Binding-site contacts:
Ligand atom C1 contacts residue ASN78 of chain 1.A at 1.5 Å.
Ligand atom C2 contacts residue ASN78 of chain 1.A at 2.5 Å.
Ligand atom N2 contacts residue ASN78 of chain 1.A at 2.9 Å (h-bond).
Ligand atom O7 contacts residue ASN78 of chain 1.A at 4.2 Å.
Ligand atom C4 contacts residue ASN78 of chain 1.A at 4.4 Å.
Ligand atom O7 contacts residue SER77 of chain 1.A at 4.2 Å.
Ligand atom C7 contacts residue ASN78 of chain 1.A at 3.3 Å.
Ligand atom O7 contacts residue ARG76 of chain 1.A at 3.9 Å.
Ligand atom C3 contacts residue ASN78 of chain 1.A at 3.9 Å.
Ligand atom C8 contacts residue ASN78 of chain 1.A at 3.2 Å.
Ligand atom O5 contacts residue ASN78 of chain 1.A at 2.5 Å (h-bond).
Ligand atom C7 contacts residue ARG76 of chain 1.A at 4.3 Å.
Ligand atom C7 contacts residue SER77 of chain 1.A at 4.3 Å.
Ligand atom O7 contacts residue LEU55 of chain 1.B at 4.3 Å.
Ligand atom C5 contacts residue ASN78 of chain 1.A at 3.8 Å.
Ligand atom N2 contacts residue ARG76 of chain 1.A at 4.1 Å.
Ligand atom C8 contacts residue SER77 of chain 1.A at 4.2 Å.

Sequence of chain 1.A:
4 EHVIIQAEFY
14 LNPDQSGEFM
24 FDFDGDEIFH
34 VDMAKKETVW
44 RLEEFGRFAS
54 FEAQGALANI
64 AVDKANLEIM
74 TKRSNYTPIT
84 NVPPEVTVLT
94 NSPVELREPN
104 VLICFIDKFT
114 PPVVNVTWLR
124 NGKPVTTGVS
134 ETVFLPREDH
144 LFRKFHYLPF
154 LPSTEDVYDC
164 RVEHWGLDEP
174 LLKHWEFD

Sequence of chain 1.B:
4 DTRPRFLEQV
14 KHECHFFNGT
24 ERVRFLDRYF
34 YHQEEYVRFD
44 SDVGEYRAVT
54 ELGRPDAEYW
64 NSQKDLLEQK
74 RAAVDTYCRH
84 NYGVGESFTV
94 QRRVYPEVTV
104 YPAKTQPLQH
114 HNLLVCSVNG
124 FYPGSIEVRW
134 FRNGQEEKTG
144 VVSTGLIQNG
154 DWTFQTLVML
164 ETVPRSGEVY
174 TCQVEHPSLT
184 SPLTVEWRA

The protein below binds the small molecule below.
Small molecule (SMILES): CC(=O)N[C@@H]1[C@@H](O)[C@H](O)[C@@H](CO)O[C@H]1O